Sequence of chain 1.A:
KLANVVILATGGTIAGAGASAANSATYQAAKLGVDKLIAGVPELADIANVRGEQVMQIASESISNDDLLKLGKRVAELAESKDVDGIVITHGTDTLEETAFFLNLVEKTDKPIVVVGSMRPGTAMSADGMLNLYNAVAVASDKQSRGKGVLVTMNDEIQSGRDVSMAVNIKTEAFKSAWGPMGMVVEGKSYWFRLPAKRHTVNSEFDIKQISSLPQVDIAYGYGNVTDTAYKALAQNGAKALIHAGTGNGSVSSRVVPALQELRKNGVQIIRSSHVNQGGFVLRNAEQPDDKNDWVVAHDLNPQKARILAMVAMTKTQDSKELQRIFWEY

Sequence of chain 1.B:
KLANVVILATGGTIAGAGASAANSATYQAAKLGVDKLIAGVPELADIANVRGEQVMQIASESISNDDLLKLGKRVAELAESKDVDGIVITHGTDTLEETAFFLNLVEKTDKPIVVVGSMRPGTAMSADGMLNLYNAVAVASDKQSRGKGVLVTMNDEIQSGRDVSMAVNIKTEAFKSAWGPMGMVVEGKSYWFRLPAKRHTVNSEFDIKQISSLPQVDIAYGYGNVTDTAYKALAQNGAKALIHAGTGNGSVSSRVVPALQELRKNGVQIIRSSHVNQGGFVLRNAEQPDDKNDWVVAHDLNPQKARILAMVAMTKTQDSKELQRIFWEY

Binding-site contacts:
Ligand atom OXT contacts residue GLU68 of chain 1.A at 3.5 Å (salt-bridge).
Ligand atom CD contacts residue TYR34 of chain 1.A at 3.7 Å (hydrophobic).
Ligand atom CB contacts residue ALA36 of chain 1.A at 4.0 Å (hydrophobic).
Ligand atom C contacts residue ASP101 of chain 1.A at 3.9 Å.
Ligand atom O contacts residue GLY99 of chain 1.A at 3.3 Å.
Ligand atom CG contacts residue ASP101 of chain 1.A at 3.7 Å.
Ligand atom N contacts residue GLU68 of chain 1.A at 2.8 Å (salt-bridge).
Ligand atom OE1 contacts residue THR20 of chain 1.A at 2.2 Å (h-bond).
Ligand atom C contacts residue GLY99 of chain 1.A at 3.7 Å.
Ligand atom O contacts residue GLY19 of chain 1.A at 3.2 Å.
Ligand atom OXT contacts residue THR100 of chain 1.A at 3.6 Å (h-bond).
Ligand atom N contacts residue ASP101 of chain 1.A at 2.9 Å (salt-bridge).
Ligand atom N contacts residue SER258 of chain 1.B at 3.6 Å.
Ligand atom OE1 contacts residue GLY99 of chain 1.A at 3.4 Å.
Ligand atom OXT contacts residue ASP101 of chain 1.A at 3.1 Å (salt-bridge).
Ligand atom C contacts residue GLU68 of chain 1.A at 3.5 Å.
Ligand atom CG contacts residue TYR34 of chain 1.A at 3.4 Å (hydrophobic).
Ligand atom C contacts residue SER67 of chain 1.A at 3.2 Å.
Ligand atom CB contacts residue TYR34 of chain 1.A at 3.9 Å (hydrophobic).
Ligand atom CG contacts residue THR20 of chain 1.A at 2.4 Å.
Ligand atom CD contacts residue SER125 of chain 1.A at 4.0 Å.
Ligand atom OE1 contacts residue GLY19 of chain 1.A at 4.0 Å.
Ligand atom OXT contacts residue SER67 of chain 1.A at 2.7 Å (h-bond).
Ligand atom O contacts residue ALA66 of chain 1.A at 3.4 Å.
Ligand atom O contacts residue SER67 of chain 1.A at 2.9 Å (h-bond).
Ligand atom C contacts residue ALA66 of chain 1.A at 4.0 Å (hydrophobic).
Ligand atom CA contacts residue GLU68 of chain 1.A at 3.2 Å.
Ligand atom CA contacts residue GLU294 of chain 1.B at 3.7 Å.
Ligand atom N contacts residue GLU294 of chain 1.B at 2.8 Å (salt-bridge).
Ligand atom CD contacts residue THR20 of chain 1.A at 1.4 Å.
Ligand atom CG contacts residue THR100 of chain 1.A at 3.4 Å.
Ligand atom CB contacts residue GLU294 of chain 1.B at 3.6 Å.
Ligand atom CD contacts residue THR100 of chain 1.A at 3.5 Å.
Ligand atom CG contacts residue GLU294 of chain 1.B at 4.0 Å.
Ligand atom OXT contacts residue GLY99 of chain 1.A at 3.5 Å.
Ligand atom CB contacts residue THR20 of chain 1.A at 2.9 Å.
Ligand atom OE1 contacts residue THR100 of chain 1.A at 2.9 Å (h-bond).
Ligand atom O contacts residue ALA36 of chain 1.A at 3.9 Å.
Ligand atom OE1 contacts residue SER125 of chain 1.A at 3.6 Å.
Ligand atom CA contacts residue ASP101 of chain 1.A at 3.8 Å.

The protein below binds the small molecule below.
Small molecule (SMILES): N[C@@H](CCC(=O)O)C(=O)O